Binding-site contacts:
Ligand atom CD contacts residue GLN203 of chain 5.C at 3.5 Å.
Ligand atom C contacts residue GLY105 of chain 5.C at 3.8 Å.
Ligand atom CD1 contacts residue GLN203 of chain 5.C at 3.5 Å.
Ligand atom O contacts residue LEU161 of chain 5.C at 3.4 Å (h-bond).
Ligand atom SD contacts residue ARG165 of chain 5.C at 3.5 Å.
Ligand atom CD contacts residue ARG165 of chain 5.C at 3.8 Å.
Ligand atom N contacts residue SER163 of chain 5.C at 3.9 Å.
Ligand atom N contacts residue GLY105 of chain 5.C at 2.8 Å (h-bond).
Ligand atom O contacts residue VAL127 of chain 5.C at 3.5 Å.
Ligand atom C contacts residue VAL127 of chain 5.C at 3.7 Å (hydrophobic).
Ligand atom CB contacts residue GLY105 of chain 5.C at 3.2 Å.
Ligand atom CA contacts residue GLY105 of chain 5.C at 3.9 Å.
Ligand atom N contacts residue LEU161 of chain 5.C at 3.2 Å (h-bond).
Ligand atom CA contacts residue SER163 of chain 5.C at 3.7 Å.
Ligand atom CD2 contacts residue LEU161 of chain 5.C at 3.6 Å (hydrophobic).
Ligand atom CD1 contacts residue GLY124 of chain 5.C at 3.9 Å.
Ligand atom CB contacts residue VAL125 of chain 5.C at 3.3 Å (hydrophobic).
Ligand atom CD1 contacts residue TYR162 of chain 5.C at 3.5 Å (hydrophobic).
Ligand atom CB contacts residue ILE130 of chain 5.C at 3.6 Å (hydrophobic).
Ligand atom OE1 contacts residue ARG165 of chain 5.C at 2.9 Å (salt-bridge).
Ligand atom O contacts residue TYR162 of chain 5.C at 3.6 Å.
Ligand atom CB contacts residue TYR162 of chain 5.C at 3.5 Å (hydrophobic).
Ligand atom O contacts residue SER163 of chain 5.C at 3.1 Å (h-bond).
Ligand atom C contacts residue ILE130 of chain 5.C at 3.9 Å (hydrophobic).
Ligand atom CA contacts residue LEU161 of chain 5.C at 3.5 Å (hydrophobic).
Ligand atom CA contacts residue VAL125 of chain 5.C at 3.4 Å (hydrophobic).
Ligand atom CA contacts residue ILE130 of chain 5.C at 3.5 Å (hydrophobic).
Ligand atom O contacts residue ILE130 of chain 5.C at 3.7 Å.
Ligand atom CE contacts residue ARG165 of chain 5.C at 3.8 Å.
Ligand atom CB contacts residue ILE104 of chain 5.C at 3.6 Å (hydrophobic).
Ligand atom O contacts residue GLN203 of chain 5.C at 3.5 Å (h-bond).
Ligand atom O contacts residue GLY105 of chain 5.C at 3.7 Å.
Ligand atom CG contacts residue TYR162 of chain 5.C at 3.9 Å (hydrophobic).
Ligand atom CA contacts residue GLY105 of chain 5.C at 3.6 Å.
Ligand atom N contacts residue VAL125 of chain 5.C at 3.5 Å (h-bond).
Ligand atom CD2 contacts residue PHE126 of chain 5.C at 3.4 Å (hydrophobic).
Ligand atom O contacts residue VAL127 of chain 5.C at 2.5 Å (h-bond).
Ligand atom O contacts residue PHE126 of chain 5.C at 3.4 Å.
Ligand atom C contacts residue LEU161 of chain 5.C at 3.9 Å (hydrophobic).
Ligand atom CA contacts residue PHE126 of chain 5.C at 3.9 Å (hydrophobic).

Sequence of chain 5.C:
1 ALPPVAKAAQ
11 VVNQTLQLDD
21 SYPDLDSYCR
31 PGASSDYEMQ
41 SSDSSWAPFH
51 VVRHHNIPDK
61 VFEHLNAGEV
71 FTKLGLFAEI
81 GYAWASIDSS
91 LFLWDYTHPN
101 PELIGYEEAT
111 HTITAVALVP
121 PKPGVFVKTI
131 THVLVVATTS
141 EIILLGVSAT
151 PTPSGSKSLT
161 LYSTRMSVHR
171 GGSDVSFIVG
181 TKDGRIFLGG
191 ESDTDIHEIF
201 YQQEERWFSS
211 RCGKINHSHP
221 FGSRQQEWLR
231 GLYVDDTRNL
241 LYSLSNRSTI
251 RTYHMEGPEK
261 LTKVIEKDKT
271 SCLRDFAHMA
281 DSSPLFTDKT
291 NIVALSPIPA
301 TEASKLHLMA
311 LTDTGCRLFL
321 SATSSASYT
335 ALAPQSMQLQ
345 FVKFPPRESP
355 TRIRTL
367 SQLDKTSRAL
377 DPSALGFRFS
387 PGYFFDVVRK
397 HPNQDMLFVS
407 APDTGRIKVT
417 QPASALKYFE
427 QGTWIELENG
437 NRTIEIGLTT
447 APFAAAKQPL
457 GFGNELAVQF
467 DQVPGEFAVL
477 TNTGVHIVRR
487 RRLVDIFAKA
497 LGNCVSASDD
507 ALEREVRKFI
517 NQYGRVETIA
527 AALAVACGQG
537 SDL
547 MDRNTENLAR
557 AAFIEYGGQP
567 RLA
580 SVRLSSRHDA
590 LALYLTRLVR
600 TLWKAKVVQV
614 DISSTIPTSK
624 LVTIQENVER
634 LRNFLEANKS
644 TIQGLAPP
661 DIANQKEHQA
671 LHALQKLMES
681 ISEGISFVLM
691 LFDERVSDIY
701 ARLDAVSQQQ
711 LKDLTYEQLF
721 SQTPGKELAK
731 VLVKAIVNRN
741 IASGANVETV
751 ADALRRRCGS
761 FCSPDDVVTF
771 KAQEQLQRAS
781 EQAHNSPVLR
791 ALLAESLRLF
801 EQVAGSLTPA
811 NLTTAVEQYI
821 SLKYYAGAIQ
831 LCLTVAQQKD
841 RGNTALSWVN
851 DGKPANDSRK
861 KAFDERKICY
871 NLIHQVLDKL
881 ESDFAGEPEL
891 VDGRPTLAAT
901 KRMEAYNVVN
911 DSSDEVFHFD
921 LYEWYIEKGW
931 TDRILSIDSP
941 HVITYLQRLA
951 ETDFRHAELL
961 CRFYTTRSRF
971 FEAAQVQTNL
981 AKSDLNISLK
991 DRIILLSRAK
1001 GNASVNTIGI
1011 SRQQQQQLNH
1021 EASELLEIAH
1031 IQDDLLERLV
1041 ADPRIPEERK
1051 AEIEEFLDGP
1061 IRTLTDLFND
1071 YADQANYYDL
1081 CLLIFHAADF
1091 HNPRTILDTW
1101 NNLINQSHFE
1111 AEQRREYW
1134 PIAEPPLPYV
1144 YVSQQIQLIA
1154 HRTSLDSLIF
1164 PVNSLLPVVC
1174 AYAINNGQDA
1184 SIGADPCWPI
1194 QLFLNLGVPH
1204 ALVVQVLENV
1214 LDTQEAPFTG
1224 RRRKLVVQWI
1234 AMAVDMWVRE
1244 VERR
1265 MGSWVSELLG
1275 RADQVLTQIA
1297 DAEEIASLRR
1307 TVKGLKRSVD

This small molecule binds to this protein.
Small molecule (SMILES): CSCC[C@H](NC(=O)[C@@H]1CCCN1C(=O)[C@H](CC(C)C)NC(=O)[C@H](CC(C)C)NC(=O)[C@H](CCCCN)NC(=O)[C@H](C)NC(=O)[C@H](CCCCN)NC(=O)[C@@H](N)CCCN=C(N)N)C(=O)N[C@@H](CCC(=O)O)C(=O)N[C@@H](CCC(=O)O)C(=O)N[C@@H](C)C(=O)N[C@@H](CC(C)C)C(=O)N[C@@H](CC(C)C)C(=O)N1CCC[C@H]1C=O